Binding-site contacts:
Ligand atom C3 contacts residue VAL192 of chain 1.B at 4.0 Å (hydrophobic).
Ligand atom C4 contacts residue VAL396 of chain 1.B at 3.9 Å (hydrophobic).
Ligand atom C1 contacts residue LEU269 of chain 1.B at 4.3 Å (hydrophobic).
Ligand atom C4 contacts residue CA1 of chain 1.Q at 3.9 Å.
Ligand atom C4 contacts residue GLU194 of chain 1.B at 4.4 Å.
Ligand atom O5 contacts residue CA1 of chain 1.Q at 2.4 Å.
Ligand atom O6 contacts residue CA1 of chain 1.Q at 2.4 Å.
Ligand atom O5 contacts residue THR393 of chain 1.B at 3.9 Å.
Ligand atom C2 contacts residue CA1 of chain 1.Q at 3.3 Å.
Ligand atom C3 contacts residue VAL396 of chain 1.B at 4.0 Å (hydrophobic).
Ligand atom C1 contacts residue CA1 of chain 1.Q at 3.9 Å.
Ligand atom C1 contacts residue VAL192 of chain 1.B at 4.2 Å (hydrophobic).
Ligand atom C2 contacts residue VAL192 of chain 1.B at 3.9 Å (hydrophobic).
Ligand atom C4 contacts residue THR393 of chain 1.B at 3.7 Å.
Ligand atom C3 contacts residue CA1 of chain 1.Q at 3.3 Å.
Ligand atom O6 contacts residue THR393 of chain 1.B at 3.3 Å (h-bond).
Ligand atom C4 contacts residue ASP394 of chain 1.B at 3.5 Å.
Ligand atom C1 contacts residue ARG266 of chain 1.B at 3.5 Å.
Ligand atom O5 contacts residue GLU194 of chain 1.B at 2.7 Å (salt-bridge).
Ligand atom C1 contacts residue GLU194 of chain 1.B at 3.9 Å.
Ligand atom O6 contacts residue VAL396 of chain 1.B at 4.4 Å.
Ligand atom C3 contacts residue THR393 of chain 1.B at 4.0 Å.
Ligand atom C2 contacts residue GLU194 of chain 1.B at 3.5 Å.
Ligand atom C4 contacts residue TYR395 of chain 1.B at 3.6 Å (hydrophobic).
Ligand atom C4 contacts residue VAL192 of chain 1.B at 3.3 Å (hydrophobic).

A protein and the small-molecule ligand that binds it are described below.
Small molecule (SMILES): C[C@@H](O)[C@@H](C)O

Sequence of chain 1.B:
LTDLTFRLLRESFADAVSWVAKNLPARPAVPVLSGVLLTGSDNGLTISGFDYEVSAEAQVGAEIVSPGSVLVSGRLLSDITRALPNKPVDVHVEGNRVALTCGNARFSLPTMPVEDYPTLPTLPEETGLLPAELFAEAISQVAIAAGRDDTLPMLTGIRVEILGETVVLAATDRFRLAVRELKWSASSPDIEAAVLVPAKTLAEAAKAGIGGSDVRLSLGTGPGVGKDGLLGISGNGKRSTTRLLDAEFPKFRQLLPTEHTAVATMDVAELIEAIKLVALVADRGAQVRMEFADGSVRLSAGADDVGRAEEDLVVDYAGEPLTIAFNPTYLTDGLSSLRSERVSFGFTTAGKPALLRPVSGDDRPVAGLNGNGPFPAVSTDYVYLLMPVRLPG